Sequence of chain 1.A:
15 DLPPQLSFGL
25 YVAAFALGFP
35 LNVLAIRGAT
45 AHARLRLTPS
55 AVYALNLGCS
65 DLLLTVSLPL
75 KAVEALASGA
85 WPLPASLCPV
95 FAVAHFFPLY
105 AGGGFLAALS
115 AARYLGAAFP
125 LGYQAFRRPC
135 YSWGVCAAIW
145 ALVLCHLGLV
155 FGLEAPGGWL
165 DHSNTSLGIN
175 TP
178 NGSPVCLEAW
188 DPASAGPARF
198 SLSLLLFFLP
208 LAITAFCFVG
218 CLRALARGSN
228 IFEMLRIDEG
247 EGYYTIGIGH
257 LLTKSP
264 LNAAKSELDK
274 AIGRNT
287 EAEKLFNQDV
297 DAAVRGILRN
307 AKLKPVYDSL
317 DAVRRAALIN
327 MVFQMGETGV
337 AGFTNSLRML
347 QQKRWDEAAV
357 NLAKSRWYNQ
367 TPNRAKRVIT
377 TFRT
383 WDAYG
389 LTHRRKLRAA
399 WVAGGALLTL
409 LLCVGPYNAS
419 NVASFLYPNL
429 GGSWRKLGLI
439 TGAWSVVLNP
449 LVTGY

Binding-site contacts:
Ligand atom C20 contacts residue ALA111 of chain 1.A at 3.7 Å (hydrophobic).
Ligand atom C23 contacts residue PRO207 of chain 1.A at 3.6 Å (hydrophobic).
Ligand atom C28 contacts residue GLY108 of chain 1.A at 3.8 Å.
Ligand atom C9 contacts residue TYR127 of chain 1.A at 3.6 Å (hydrophobic).
Ligand atom C12 contacts residue VAL139 of chain 1.A at 3.6 Å (hydrophobic).
Ligand atom C24 contacts residue PRO207 of chain 1.A at 3.6 Å (hydrophobic).
Ligand atom C6 contacts residue TYR57 of chain 1.A at 3.7 Å (hydrophobic).
Ligand atom F2 contacts residue GLY108 of chain 1.A at 3.7 Å.
Ligand atom C27 contacts residue LEU146 of chain 1.A at 3.7 Å (hydrophobic).
Ligand atom O2 contacts residue ALA112 of chain 1.A at 3.4 Å.
Ligand atom C13 contacts residue ILE210 of chain 1.A at 3.7 Å (hydrophobic).
Ligand atom F2 contacts residue VAL147 of chain 1.A at 3.5 Å.
Ligand atom C24 contacts residue LEU202 of chain 1.A at 3.6 Å (hydrophobic).
Ligand atom F1 contacts residue ILE143 of chain 1.A at 3.3 Å.
Ligand atom C29 contacts residue ILE143 of chain 1.A at 3.8 Å (hydrophobic).
Ligand atom O3 contacts residue PRO207 of chain 1.A at 3.4 Å.
Ligand atom C24 contacts residue LEU203 of chain 1.A at 3.3 Å (hydrophobic).
Ligand atom F2 contacts residue TYR104 of chain 1.A at 3.2 Å.
Ligand atom C29 contacts residue LEU146 of chain 1.A at 3.6 Å (hydrophobic).
Ligand atom C20 contacts residue ILE210 of chain 1.A at 3.4 Å (hydrophobic).
Ligand atom F1 contacts residue GLY108 of chain 1.A at 3.1 Å.
Ligand atom F3 contacts residue VAL147 of chain 1.A at 3.3 Å.
Ligand atom F3 contacts residue LEU203 of chain 1.A at 3.3 Å.
Ligand atom O3 contacts residue GLY108 of chain 1.A at 3.7 Å.
Ligand atom O contacts residue SER136 of chain 1.A at 3.6 Å.
Ligand atom C1 contacts residue ALA115 of chain 1.A at 3.8 Å (hydrophobic).
Ligand atom F contacts residue LEU206 of chain 1.A at 3.5 Å.
Ligand atom C9 contacts residue ALA116 of chain 1.A at 3.8 Å (hydrophobic).
Ligand atom C8 contacts residue TYR127 of chain 1.A at 3.3 Å (hydrophobic).
Ligand atom O1 contacts residue TYR57 of chain 1.A at 2.6 Å (h-bond).
Ligand atom O1 contacts residue TYR127 of chain 1.A at 3.6 Å (h-bond).
Ligand atom C22 contacts residue LEU146 of chain 1.A at 3.7 Å (hydrophobic).
Ligand atom C25 contacts residue LEU202 of chain 1.A at 3.1 Å (hydrophobic).
Ligand atom C9 contacts residue LEU119 of chain 1.A at 3.8 Å (hydrophobic).
Ligand atom C8 contacts residue TYR57 of chain 1.A at 3.5 Å (hydrophobic).
Ligand atom F3 contacts residue LEU146 of chain 1.A at 3.3 Å.
Ligand atom O1 contacts residue SER136 of chain 1.A at 2.7 Å (h-bond).
Ligand atom C8 contacts residue SER136 of chain 1.A at 3.5 Å.
Ligand atom C11 contacts residue VAL139 of chain 1.A at 3.8 Å (hydrophobic).
Ligand atom O contacts residue TYR127 of chain 1.A at 3.3 Å (h-bond).

This protein binds this small molecule.
Small molecule (SMILES): C[C@H](C(=O)O)[C@H](c1ccc2c(c1)O[C@@H](C1CCN([C@@H](C)c3cc(F)ccc3OC(F)(F)F)CC1)CC2)C1CC1